Binding-site contacts:
Ligand atom O contacts residue ASN149 of chain 1.A at 3.7 Å.
Ligand atom CH contacts residue FMN1 of chain 1.G at 3.2 Å.
Ligand atom CF contacts residue FMN1 of chain 1.G at 3.6 Å.
Ligand atom CC contacts residue LEU143 of chain 1.A at 3.4 Å (hydrophobic).
Ligand atom OF contacts residue LEU146 of chain 1.A at 3.8 Å.
Ligand atom N contacts residue GLU127 of chain 1.A at 3.0 Å (salt-bridge).
Ligand atom CE contacts residue LEU143 of chain 1.A at 3.5 Å (hydrophobic).
Ligand atom CH contacts residue THR148 of chain 1.A at 3.6 Å.
Ligand atom OXT contacts residue GLU127 of chain 1.A at 3.5 Å (salt-bridge).
Ligand atom CG contacts residue LEU146 of chain 1.A at 3.7 Å (hydrophobic).
Ligand atom CB contacts residue TYR131 of chain 1.A at 3.4 Å (hydrophobic).
Ligand atom CB contacts residue LEU143 of chain 1.A at 3.5 Å (hydrophobic).
Ligand atom OF contacts residue FMN1 of chain 1.G at 2.6 Å (h-bond).
Ligand atom CF contacts residue LEU143 of chain 1.A at 3.5 Å (hydrophobic).
Ligand atom OF contacts residue GLY99 of chain 1.B at 3.9 Å.
Ligand atom IE contacts residue TYR181 of chain 1.B at 3.7 Å.
Ligand atom CD contacts residue TRP139 of chain 1.A at 3.8 Å (hydrophobic).
Ligand atom CE contacts residue FMN1 of chain 1.G at 3.8 Å.
Ligand atom O contacts residue THR148 of chain 1.A at 3.7 Å.
Ligand atom C contacts residue FMN1 of chain 1.G at 3.6 Å.
Ligand atom OXT contacts residue LYS152 of chain 1.A at 3.1 Å (salt-bridge).
Ligand atom C contacts residue GLU127 of chain 1.A at 3.5 Å.
Ligand atom CH contacts residue LEU143 of chain 1.A at 3.8 Å (hydrophobic).
Ligand atom C contacts residue TYR131 of chain 1.A at 3.8 Å (hydrophobic).
Ligand atom CD contacts residue FMN1 of chain 1.G at 3.7 Å.
Ligand atom N contacts residue THR209 of chain 1.A at 3.8 Å.
Ligand atom IE contacts residue GLY99 of chain 1.B at 3.8 Å.
Ligand atom IE contacts residue ALA100 of chain 1.B at 3.6 Å.
Ligand atom N contacts residue FMN1 of chain 1.G at 2.5 Å (h-bond).
Ligand atom CA contacts residue FMN1 of chain 1.G at 3.7 Å.
Ligand atom CC contacts residue FMN1 of chain 1.G at 3.7 Å.
Ligand atom CD contacts residue LEU143 of chain 1.A at 3.7 Å (hydrophobic).
Ligand atom CA contacts residue GLU127 of chain 1.A at 3.2 Å.
Ligand atom O contacts residue LYS152 of chain 1.A at 2.8 Å (salt-bridge).
Ligand atom OXT contacts residue FMN1 of chain 1.G at 3.0 Å (h-bond).
Ligand atom OF contacts residue ALA100 of chain 1.B at 2.7 Å (h-bond).
Ligand atom CG contacts residue FMN1 of chain 1.G at 3.1 Å.
Ligand atom C contacts residue LYS152 of chain 1.A at 3.3 Å.
Ligand atom CG contacts residue LEU143 of chain 1.A at 3.6 Å (hydrophobic).
Ligand atom O contacts residue TYR131 of chain 1.A at 2.8 Å (h-bond).

Sequence of chain 1.A:
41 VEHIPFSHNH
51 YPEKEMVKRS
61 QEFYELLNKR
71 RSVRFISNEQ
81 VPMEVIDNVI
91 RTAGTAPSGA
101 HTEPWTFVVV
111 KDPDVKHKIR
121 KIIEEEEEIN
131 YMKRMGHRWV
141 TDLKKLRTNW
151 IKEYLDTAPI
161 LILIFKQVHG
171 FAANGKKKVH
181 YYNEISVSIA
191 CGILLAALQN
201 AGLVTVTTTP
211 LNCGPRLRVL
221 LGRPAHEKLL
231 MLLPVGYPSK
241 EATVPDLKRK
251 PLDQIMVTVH

Sequence of chain 1.B:
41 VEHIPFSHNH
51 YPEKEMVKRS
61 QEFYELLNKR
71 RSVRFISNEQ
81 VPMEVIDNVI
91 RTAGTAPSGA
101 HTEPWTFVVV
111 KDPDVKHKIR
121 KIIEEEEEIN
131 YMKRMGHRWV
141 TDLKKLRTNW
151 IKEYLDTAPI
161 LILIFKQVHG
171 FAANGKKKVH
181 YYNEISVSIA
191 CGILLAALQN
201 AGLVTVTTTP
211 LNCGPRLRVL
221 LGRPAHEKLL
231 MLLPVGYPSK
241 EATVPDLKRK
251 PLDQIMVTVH

The small molecule below binds the protein below.
Small molecule (SMILES): N[C@@H](Cc1ccc(O)c(I)c1)C(=O)O